Binding-site contacts:
Ligand atom C12 contacts residue GLU161 of chain 1.A at 3.8 Å.
Ligand atom O contacts residue PHE5 of chain 1.A at 4.1 Å.
Ligand atom C10 contacts residue GLU161 of chain 1.A at 3.6 Å.
Ligand atom O1 contacts residue ASN59 of chain 1.A at 4.3 Å.
Ligand atom C contacts residue PHE5 of chain 1.A at 3.8 Å (hydrophobic).
Ligand atom I3 contacts residue ASN165 of chain 1.A at 4.1 Å.
Ligand atom C contacts residue ILE4 of chain 1.A at 3.9 Å (hydrophobic).
Ligand atom OXT contacts residue ARG172 of chain 1.A at 3.1 Å (salt-bridge).
Ligand atom CA contacts residue GLU169 of chain 1.A at 4.3 Å.
Ligand atom I2 contacts residue GLY56 of chain 1.A at 3.5 Å.
Ligand atom C contacts residue ARG172 of chain 1.A at 4.2 Å.
Ligand atom I3 contacts residue PRO55 of chain 1.A at 3.9 Å.
Ligand atom O2 contacts residue ASN165 of chain 1.A at 3.6 Å.
Ligand atom C11 contacts residue PHE5 of chain 1.A at 4.0 Å (hydrophobic).
Ligand atom I3 contacts residue PHE5 of chain 1.A at 4.2 Å.
Ligand atom C2 contacts residue ASN165 of chain 1.A at 4.0 Å.
Ligand atom C13 contacts residue PHE5 of chain 1.A at 4.2 Å (hydrophobic).
Ligand atom OXT contacts residue PRO3 of chain 1.A at 3.7 Å.
Ligand atom OXT contacts residue ILE4 of chain 1.A at 3.6 Å.
Ligand atom N contacts residue GLU169 of chain 1.A at 3.1 Å (salt-bridge).
Ligand atom C4 contacts residue GLY56 of chain 1.A at 4.1 Å.
Ligand atom I3 contacts residue TYR166 of chain 1.A at 3.5 Å.
Ligand atom C12 contacts residue ASN165 of chain 1.A at 3.6 Å.
Ligand atom C6 contacts residue GLY56 of chain 1.A at 3.9 Å.
Ligand atom C11 contacts residue GLU169 of chain 1.A at 4.2 Å.
Ligand atom N contacts residue ARG172 of chain 1.A at 3.8 Å.
Ligand atom O contacts residue ILE4 of chain 1.A at 3.1 Å.
Ligand atom OXT contacts residue PHE5 of chain 1.A at 3.3 Å (h-bond).
Ligand atom C1 contacts residue GLU169 of chain 1.A at 4.4 Å.
Ligand atom I3 contacts residue LEU162 of chain 1.A at 4.3 Å.

Sequence of chain 1.A:
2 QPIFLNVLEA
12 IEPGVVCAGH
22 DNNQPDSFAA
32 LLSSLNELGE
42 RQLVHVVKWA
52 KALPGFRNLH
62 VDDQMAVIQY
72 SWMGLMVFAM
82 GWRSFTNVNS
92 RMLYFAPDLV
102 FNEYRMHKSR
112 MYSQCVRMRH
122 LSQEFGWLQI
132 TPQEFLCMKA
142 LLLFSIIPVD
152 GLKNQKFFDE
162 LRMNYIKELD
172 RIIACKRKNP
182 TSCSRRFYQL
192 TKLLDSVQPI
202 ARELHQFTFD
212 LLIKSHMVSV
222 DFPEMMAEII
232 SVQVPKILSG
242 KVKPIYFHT

This small molecule binds to this protein.
Small molecule (SMILES): N[C@@H](Cc1cc(I)c(Oc2ccc(O)c(I)c2)c(I)c1)C(=O)O